Binding-site contacts:
Ligand atom N6 contacts residue GLY422 of chain 24.A at 3.3 Å (h-bond).
Ligand atom N1 contacts residue PRO203 of chain 24.A at 4.2 Å.
Ligand atom N4 contacts residue VAL202 of chain 24.A at 2.9 Å (h-bond).
Ligand atom N1 contacts residue VAL202 of chain 24.A at 3.5 Å.
Ligand atom C4 contacts residue PRO203 of chain 24.A at 4.1 Å (hydrophobic).
Ligand atom C5 contacts residue PRO203 of chain 24.A at 4.0 Å (hydrophobic).
Ligand atom C4 contacts residue PRO203 of chain 24.A at 4.0 Å (hydrophobic).
Ligand atom C5 contacts residue ASP201 of chain 24.A at 3.3 Å.
Ligand atom C5 contacts residue VAL202 of chain 24.A at 3.6 Å (hydrophobic).
Ligand atom N6 contacts residue PHE421 of chain 24.A at 3.8 Å.
Ligand atom N7 contacts residue SER415 of chain 24.A at 3.9 Å.
Ligand atom C6 contacts residue GLY422 of chain 24.A at 3.7 Å.
Ligand atom C6 contacts residue PRO203 of chain 24.A at 4.0 Å (hydrophobic).
Ligand atom C2 contacts residue VAL202 of chain 24.A at 4.1 Å (hydrophobic).
Ligand atom N1 contacts residue PRO203 of chain 24.A at 3.8 Å.
Ligand atom N7 contacts residue ASN392 of chain 24.A at 4.2 Å.
Ligand atom C2' contacts residue PRO203 of chain 24.A at 3.3 Å (hydrophobic).
Ligand atom N3 contacts residue ASP201 of chain 24.A at 4.2 Å.
Ligand atom N7 contacts residue HIS413 of chain 24.A at 4.2 Å.
Ligand atom C8 contacts residue HIS413 of chain 24.A at 3.9 Å.
Ligand atom C6 contacts residue VAL202 of chain 24.A at 4.1 Å (hydrophobic).
Ligand atom N4 contacts residue ASP201 of chain 24.A at 2.6 Å.
Ligand atom C1' contacts residue PRO203 of chain 24.A at 4.1 Å (hydrophobic).
Ligand atom C4 contacts residue ASP201 of chain 24.A at 3.5 Å.
Ligand atom C2' contacts residue HIS413 of chain 24.A at 3.7 Å.
Ligand atom C6 contacts residue PRO203 of chain 24.A at 4.0 Å (hydrophobic).
Ligand atom C5 contacts residue ARG91 of chain 24.A at 4.2 Å.
Ligand atom C4 contacts residue VAL202 of chain 24.A at 3.7 Å (hydrophobic).
Ligand atom C2' contacts residue PRO414 of chain 24.A at 3.6 Å (hydrophobic).
Ligand atom C5 contacts residue PRO203 of chain 24.A at 3.8 Å (hydrophobic).
Ligand atom N6 contacts residue VAL202 of chain 24.A at 4.2 Å.
Ligand atom C2 contacts residue PRO203 of chain 24.A at 4.0 Å (hydrophobic).
Ligand atom N7 contacts residue PRO203 of chain 24.A at 4.1 Å.
Ligand atom O3' contacts residue PRO414 of chain 24.A at 4.2 Å.
Ligand atom C2 contacts residue GLY422 of chain 24.A at 3.2 Å.
Ligand atom C6 contacts residue SER415 of chain 24.A at 4.1 Å.
Ligand atom N6 contacts residue GLY420 of chain 24.A at 3.7 Å.
Ligand atom OP2 contacts residue ASP409 of chain 9.A at 3.2 Å (salt-bridge).
Ligand atom N1 contacts residue GLY422 of chain 24.A at 2.9 Å (h-bond).
Ligand atom N6 contacts residue SER415 of chain 24.A at 3.8 Å.

Sequence of chain 24.A:
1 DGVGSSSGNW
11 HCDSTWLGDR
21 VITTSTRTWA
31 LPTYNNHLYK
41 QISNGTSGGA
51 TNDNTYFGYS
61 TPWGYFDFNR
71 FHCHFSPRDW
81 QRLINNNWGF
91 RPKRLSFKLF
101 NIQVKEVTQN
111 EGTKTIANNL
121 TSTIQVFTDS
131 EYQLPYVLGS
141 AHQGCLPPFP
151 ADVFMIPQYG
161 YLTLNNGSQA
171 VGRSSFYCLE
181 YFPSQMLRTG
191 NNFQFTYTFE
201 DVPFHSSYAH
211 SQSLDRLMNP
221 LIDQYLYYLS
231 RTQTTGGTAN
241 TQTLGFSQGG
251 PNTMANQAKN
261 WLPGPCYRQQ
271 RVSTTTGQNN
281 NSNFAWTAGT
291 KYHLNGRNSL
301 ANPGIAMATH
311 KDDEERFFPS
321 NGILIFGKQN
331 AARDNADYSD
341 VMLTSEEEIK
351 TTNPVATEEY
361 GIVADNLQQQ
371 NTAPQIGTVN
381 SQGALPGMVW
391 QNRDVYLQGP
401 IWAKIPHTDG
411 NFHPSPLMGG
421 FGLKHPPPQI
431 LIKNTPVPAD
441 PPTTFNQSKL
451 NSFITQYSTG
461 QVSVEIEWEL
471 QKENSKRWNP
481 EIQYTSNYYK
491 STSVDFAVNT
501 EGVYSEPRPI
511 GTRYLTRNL

Sequence of chain 9.A:
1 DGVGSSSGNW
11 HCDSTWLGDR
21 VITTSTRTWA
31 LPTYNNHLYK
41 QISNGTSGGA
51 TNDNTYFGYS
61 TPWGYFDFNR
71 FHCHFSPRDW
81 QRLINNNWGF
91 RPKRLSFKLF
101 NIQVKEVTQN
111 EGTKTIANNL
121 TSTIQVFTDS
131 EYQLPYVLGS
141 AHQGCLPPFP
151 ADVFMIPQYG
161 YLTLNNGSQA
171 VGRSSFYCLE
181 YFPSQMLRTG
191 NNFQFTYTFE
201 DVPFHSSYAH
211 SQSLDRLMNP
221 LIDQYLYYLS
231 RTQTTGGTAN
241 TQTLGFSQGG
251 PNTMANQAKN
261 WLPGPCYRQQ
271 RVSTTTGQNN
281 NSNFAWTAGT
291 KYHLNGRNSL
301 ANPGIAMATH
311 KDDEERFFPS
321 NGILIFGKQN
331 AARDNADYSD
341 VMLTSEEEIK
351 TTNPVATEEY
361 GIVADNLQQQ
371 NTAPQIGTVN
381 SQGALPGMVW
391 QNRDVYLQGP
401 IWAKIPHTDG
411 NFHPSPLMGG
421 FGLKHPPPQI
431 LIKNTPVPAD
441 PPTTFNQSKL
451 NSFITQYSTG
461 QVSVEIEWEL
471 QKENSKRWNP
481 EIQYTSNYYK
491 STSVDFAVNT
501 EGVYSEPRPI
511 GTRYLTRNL

This protein binds this small molecule.
Small molecule (SMILES): Nc1ccn([C@H]2C[C@H](O[P](=O)(O)OC[C@H]3O[C@@H](n4cnc5c(N)ncnc54)C[C@@H]3O)[C@@H](CO)O2)c(=O)n1